Sequence of chain 1.B:
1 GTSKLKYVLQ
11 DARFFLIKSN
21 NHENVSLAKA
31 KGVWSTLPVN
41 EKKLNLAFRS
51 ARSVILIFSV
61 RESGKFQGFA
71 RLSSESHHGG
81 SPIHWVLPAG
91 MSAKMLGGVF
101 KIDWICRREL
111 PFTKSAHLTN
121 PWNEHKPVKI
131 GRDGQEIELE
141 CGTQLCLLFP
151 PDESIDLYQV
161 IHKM

A small-molecule ligand and the protein it binds are described below.
Small molecule (SMILES): CNc1nc(Cl)nc2c1ncn2Cc1ccc(C(=O)O)cc1

Binding-site contacts:
Ligand atom N22 contacts residue ASN20 of chain 1.B at 2.9 Å (h-bond).
Ligand atom C08 contacts residue LYS18 of chain 1.B at 3.6 Å.
Ligand atom N05 contacts residue SER35 of chain 1.B at 2.7 Å (h-bond).
Ligand atom C06 contacts residue LEU96 of chain 1.B at 4.0 Å (hydrophobic).
Ligand atom C06 contacts residue ASN24 of chain 1.B at 3.7 Å.
Ligand atom C02 contacts residue ASN24 of chain 1.B at 3.5 Å.
Ligand atom C04 contacts residue SER35 of chain 1.B at 3.9 Å.
Ligand atom C11 contacts residue ASN20 of chain 1.B at 3.7 Å.
Ligand atom CL01 contacts residue SER19 of chain 1.B at 3.5 Å.
Ligand atom C02 contacts residue SER19 of chain 1.B at 3.4 Å.
Ligand atom C08 contacts residue SER19 of chain 1.B at 4.0 Å.
Ligand atom C06 contacts residue TRP34 of chain 1.B at 3.7 Å (hydrophobic).
Ligand atom C20 contacts residue ASP133 of chain 1.B at 3.2 Å.
Ligand atom C10 contacts residue ASN20 of chain 1.B at 3.5 Å.
Ligand atom C13 contacts residue ASN20 of chain 1.B at 3.9 Å.
Ligand atom C20 contacts residue LYS18 of chain 1.B at 3.5 Å.
Ligand atom C11 contacts residue LEU37 of chain 1.B at 4.0 Å (hydrophobic).
Ligand atom C06 contacts residue SER35 of chain 1.B at 3.3 Å.
Ligand atom N21 contacts residue SER35 of chain 1.B at 3.8 Å.
Ligand atom CL01 contacts residue ASN20 of chain 1.B at 3.5 Å.
Ligand atom C10 contacts residue LYS18 of chain 1.B at 3.0 Å.
Ligand atom N05 contacts residue LEU96 of chain 1.B at 3.8 Å.
Ligand atom N09 contacts residue LYS18 of chain 1.B at 3.1 Å (salt-bridge).
Ligand atom C19 contacts residue LEU37 of chain 1.B at 4.0 Å (hydrophobic).
Ligand atom CL01 contacts residue ASN21 of chain 1.B at 2.9 Å.
Ligand atom C08 contacts residue ASN20 of chain 1.B at 3.9 Å.
Ligand atom C07 contacts residue TRP34 of chain 1.B at 3.9 Å (hydrophobic).
Ligand atom N21 contacts residue LEU37 of chain 1.B at 3.9 Å.
Ligand atom C04 contacts residue TRP34 of chain 1.B at 3.6 Å (hydrophobic).
Ligand atom C02 contacts residue ASN20 of chain 1.B at 3.5 Å.
Ligand atom C13 contacts residue MET91 of chain 1.B at 3.4 Å (hydrophobic).
Ligand atom N03 contacts residue ASN24 of chain 1.B at 2.9 Å (h-bond).
Ligand atom N05 contacts residue TRP34 of chain 1.B at 3.4 Å.
Ligand atom N22 contacts residue SER19 of chain 1.B at 3.6 Å.
Ligand atom C12 contacts residue MET91 of chain 1.B at 4.0 Å (hydrophobic).
Ligand atom N03 contacts residue SER19 of chain 1.B at 3.9 Å.
Ligand atom C12 contacts residue ASN20 of chain 1.B at 3.5 Å.
Ligand atom C06 contacts residue TRP85 of chain 1.B at 3.5 Å (hydrophobic).
Ligand atom CL01 contacts residue ASN24 of chain 1.B at 3.3 Å.
Ligand atom C20 contacts residue LEU37 of chain 1.B at 3.4 Å (hydrophobic).